Binding-site contacts:
Ligand atom C1 contacts residue TYR174 of chain 1.B at 3.9 Å (hydrophobic).
Ligand atom C1 contacts residue THR173 of chain 1.B at 3.5 Å.
Ligand atom N1 contacts residue TYR174 of chain 1.B at 2.8 Å (h-bond).
Ligand atom C3 contacts residue TYR174 of chain 1.B at 3.5 Å (hydrophobic).
Ligand atom C2 contacts residue THR173 of chain 1.B at 3.7 Å.
Ligand atom SE contacts residue GLU170 of chain 1.B at 3.7 Å.
Ligand atom C3 contacts residue ASP164 of chain 1.B at 3.3 Å.
Ligand atom N2 contacts residue CYS165 of chain 1.B at 4.2 Å.
Ligand atom C3 contacts residue GLU170 of chain 1.B at 3.5 Å.
Ligand atom N2 contacts residue ASP164 of chain 1.B at 2.9 Å (salt-bridge).
Ligand atom SE contacts residue THR173 of chain 1.B at 4.0 Å.
Ligand atom N2 contacts residue TYR174 of chain 1.B at 4.0 Å.
Ligand atom SE contacts residue TYR174 of chain 1.B at 3.9 Å.
Ligand atom N1 contacts residue ASP164 of chain 1.B at 2.8 Å (salt-bridge).
Ligand atom N2 contacts residue GLU170 of chain 1.B at 2.7 Å (salt-bridge).

A small-molecule ligand and the protein it binds are described below.
Small molecule (SMILES): [H]/N=C(/N)[Se]CC

Sequence of chain 1.B:
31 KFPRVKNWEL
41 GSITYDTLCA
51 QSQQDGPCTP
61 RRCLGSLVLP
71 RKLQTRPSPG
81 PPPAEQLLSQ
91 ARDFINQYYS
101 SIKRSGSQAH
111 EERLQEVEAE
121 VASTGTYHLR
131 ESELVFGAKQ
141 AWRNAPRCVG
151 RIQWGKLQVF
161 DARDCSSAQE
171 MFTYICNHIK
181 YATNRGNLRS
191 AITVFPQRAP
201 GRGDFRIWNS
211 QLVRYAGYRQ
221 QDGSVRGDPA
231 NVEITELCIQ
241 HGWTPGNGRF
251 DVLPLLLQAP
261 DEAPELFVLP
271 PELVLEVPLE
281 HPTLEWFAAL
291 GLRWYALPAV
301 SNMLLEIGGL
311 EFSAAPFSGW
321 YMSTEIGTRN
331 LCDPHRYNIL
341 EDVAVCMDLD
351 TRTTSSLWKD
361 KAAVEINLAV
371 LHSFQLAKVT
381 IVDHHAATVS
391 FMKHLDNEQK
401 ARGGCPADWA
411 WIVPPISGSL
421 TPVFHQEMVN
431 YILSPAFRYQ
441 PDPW